The small molecule below binds the protein below.
Small molecule (SMILES): Cc1cn([C@H]2C[C@H](O[P](=O)(O)OC[C@H]3O[C@@H](n4ccc(N)nc4=O)C[C@@H]3O[P](=O)(O)OC[C@H]3O[C@@H](n4cnc5c(=O)nc(N)[nH]c54)C[C@@H]3O[P](=O)(O)OC[C@H]3O[C@@H](n4cnc5c(=O)nc(N)[nH]c54)C[C@@H]3O)[C@@H](CO[P](=O)(O)O[C@H]3C[C@H](n4cnc5c(=O)nc(N)[nH]c54)O[C@@H]3COP(=O)(O)O)O2)c(=O)[nH]c1=O

Sequence of chain 1.A:
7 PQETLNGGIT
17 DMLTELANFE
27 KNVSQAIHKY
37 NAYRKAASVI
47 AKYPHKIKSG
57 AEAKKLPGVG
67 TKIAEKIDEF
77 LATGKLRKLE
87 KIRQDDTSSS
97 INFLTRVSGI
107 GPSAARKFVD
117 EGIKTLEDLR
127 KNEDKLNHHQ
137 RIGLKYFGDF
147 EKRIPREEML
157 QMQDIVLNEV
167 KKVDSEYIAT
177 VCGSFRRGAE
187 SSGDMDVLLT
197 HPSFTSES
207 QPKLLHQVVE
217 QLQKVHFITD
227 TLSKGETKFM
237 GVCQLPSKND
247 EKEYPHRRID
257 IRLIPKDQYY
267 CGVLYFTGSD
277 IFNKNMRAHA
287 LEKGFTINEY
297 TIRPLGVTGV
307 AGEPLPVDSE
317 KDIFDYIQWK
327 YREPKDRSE

Binding-site contacts:
Ligand atom N7 contacts residue LYS35 of chain 1.A at 3.7 Å.
Ligand atom C5' contacts residue GLY64 of chain 1.A at 3.3 Å.
Ligand atom OP1 contacts residue LEU62 of chain 1.A at 3.7 Å.
Ligand atom OP3 contacts residue LYS35 of chain 1.A at 2.8 Å (salt-bridge).
Ligand atom P contacts residue GLY64 of chain 1.A at 3.8 Å.
Ligand atom P contacts residue NA1 of chain 1.F at 3.6 Å.
Ligand atom C5' contacts residue GLY66 of chain 1.A at 3.5 Å.
Ligand atom OP2 contacts residue LYS68 of chain 1.A at 3.0 Å (salt-bridge).
Ligand atom OP1 contacts residue LYS35 of chain 1.A at 3.9 Å.
Ligand atom OP1 contacts residue LYS68 of chain 1.A at 3.5 Å (salt-bridge).
Ligand atom OP2 contacts residue THR67 of chain 1.A at 3.6 Å (h-bond).
Ligand atom N3 contacts residue ALA38 of chain 1.A at 3.5 Å.
Ligand atom O3' contacts residue VAL65 of chain 1.A at 3.9 Å.
Ligand atom P contacts residue LYS68 of chain 1.A at 3.2 Å.
Ligand atom N1 contacts residue HIS34 of chain 1.A at 3.9 Å.
Ligand atom C3' contacts residue GLY66 of chain 1.A at 3.8 Å.
Ligand atom P contacts residue LYS68 of chain 1.A at 3.8 Å.
Ligand atom OP1 contacts residue GLY66 of chain 1.A at 2.8 Å (h-bond).
Ligand atom C8 contacts residue LYS35 of chain 1.A at 3.7 Å.
Ligand atom OP1 contacts residue ILE69 of chain 1.A at 2.9 Å (h-bond).
Ligand atom OP1 contacts residue NA1 of chain 1.F at 2.7 Å (h-bond).
Ligand atom O3' contacts residue ILE69 of chain 1.A at 3.5 Å.
Ligand atom OP2 contacts residue LYS68 of chain 1.A at 3.0 Å (salt-bridge).
Ligand atom OP2 contacts residue GLY66 of chain 1.A at 3.8 Å.
Ligand atom O4' contacts residue ALA38 of chain 1.A at 3.6 Å.
Ligand atom O3' contacts residue GLY64 of chain 1.A at 3.5 Å.
Ligand atom C5' contacts residue TYR39 of chain 1.A at 3.4 Å (hydrophobic).
Ligand atom P contacts residue LYS35 of chain 1.A at 3.9 Å.
Ligand atom OP1 contacts residue THR67 of chain 1.A at 3.8 Å.
Ligand atom OP2 contacts residue VAL65 of chain 1.A at 3.9 Å.
Ligand atom O5' contacts residue LYS35 of chain 1.A at 3.8 Å.
Ligand atom O5' contacts residue GLY66 of chain 1.A at 3.4 Å.
Ligand atom OP1 contacts residue LYS68 of chain 1.A at 2.5 Å (salt-bridge).
Ligand atom P contacts residue ILE69 of chain 1.A at 3.9 Å.
Ligand atom C4' contacts residue GLY64 of chain 1.A at 3.4 Å.
Ligand atom OP2 contacts residue NA1 of chain 1.F at 3.7 Å.
Ligand atom OP1 contacts residue VAL65 of chain 1.A at 3.6 Å (h-bond).
Ligand atom P contacts residue GLY66 of chain 1.A at 3.5 Å.
Ligand atom OP1 contacts residue GLY64 of chain 1.A at 2.7 Å (h-bond).
Ligand atom OP1 contacts residue PRO63 of chain 1.A at 3.6 Å.